Binding-site contacts:
Ligand atom C13 contacts residue PHE68 of chain 1.A at 3.5 Å (hydrophobic).
Ligand atom C15 contacts residue VAL55 of chain 1.A at 3.7 Å (hydrophobic).
Ligand atom C19 contacts residue MET145 of chain 1.A at 3.3 Å (hydrophobic).
Ligand atom C14 contacts residue ILE63 of chain 1.A at 4.1 Å (hydrophobic).
Ligand atom C41 contacts residue MET145 of chain 1.A at 3.9 Å (hydrophobic).
Ligand atom C44 contacts residue PHE92 of chain 1.A at 3.8 Å (hydrophobic).
Ligand atom C7 contacts residue MET71 of chain 1.A at 3.8 Å (hydrophobic).
Ligand atom C14 contacts residue LEU32 of chain 1.A at 4.1 Å (hydrophobic).
Ligand atom C12 contacts residue LEU32 of chain 1.A at 3.9 Å (hydrophobic).
Ligand atom N8 contacts residue MET72 of chain 1.A at 3.5 Å.
Ligand atom C42 contacts residue ALA88 of chain 1.A at 4.0 Å (hydrophobic).
Ligand atom C22 contacts residue MET72 of chain 1.A at 4.1 Å (hydrophobic).
Ligand atom C25 contacts residue PHE19 of chain 1.A at 3.6 Å (hydrophobic).
Ligand atom C54 contacts residue LEU39 of chain 1.A at 4.1 Å (hydrophobic).
Ligand atom C12 contacts residue PHE68 of chain 1.A at 3.8 Å (hydrophobic).
Ligand atom C2 contacts residue MET71 of chain 1.A at 3.3 Å (hydrophobic).
Ligand atom C42 contacts residue PHE92 of chain 1.A at 4.0 Å (hydrophobic).
Ligand atom C24 contacts residue DPD1 of chain 1.G at 3.7 Å.
Ligand atom O4 contacts residue ALA88 of chain 1.A at 4.0 Å.
Ligand atom C12 contacts residue PHE19 of chain 1.A at 4.0 Å (hydrophobic).
Ligand atom C54 contacts residue ALA88 of chain 1.A at 4.1 Å (hydrophobic).
Ligand atom C53 contacts residue GLN41 of chain 1.A at 4.0 Å.
Ligand atom C11 contacts residue LEU32 of chain 1.A at 4.0 Å (hydrophobic).
Ligand atom C24 contacts residue PHE19 of chain 1.A at 3.5 Å (hydrophobic).
Ligand atom C19 contacts residue DPD1 of chain 1.G at 3.6 Å.
Ligand atom O3 contacts residue DPD1 of chain 1.G at 3.9 Å.
Ligand atom C23 contacts residue PHE19 of chain 1.A at 3.9 Å (hydrophobic).
Ligand atom C44 contacts residue DPD1 of chain 1.G at 3.5 Å.
Ligand atom C26 contacts residue PHE19 of chain 1.A at 4.0 Å (hydrophobic).
Ligand atom C41 contacts residue DPD1 of chain 1.G at 4.0 Å.
Ligand atom C13 contacts residue LEU32 of chain 1.A at 3.9 Å (hydrophobic).
Ligand atom C15 contacts residue LEU32 of chain 1.A at 3.9 Å (hydrophobic).
Ligand atom C16 contacts residue VAL55 of chain 1.A at 3.9 Å (hydrophobic).
Ligand atom C54 contacts residue VAL91 of chain 1.A at 3.4 Å (hydrophobic).
Ligand atom C54 contacts residue GLN41 of chain 1.A at 3.5 Å.
Ligand atom C16 contacts residue MET51 of chain 1.A at 3.9 Å (hydrophobic).
Ligand atom C32 contacts residue MET72 of chain 1.A at 3.7 Å (hydrophobic).
Ligand atom C15 contacts residue MET51 of chain 1.A at 4.0 Å (hydrophobic).
Ligand atom C23 contacts residue MET72 of chain 1.A at 3.9 Å (hydrophobic).
Ligand atom C54 contacts residue GLU87 of chain 1.A at 4.0 Å.

Sequence of chain 1.A:
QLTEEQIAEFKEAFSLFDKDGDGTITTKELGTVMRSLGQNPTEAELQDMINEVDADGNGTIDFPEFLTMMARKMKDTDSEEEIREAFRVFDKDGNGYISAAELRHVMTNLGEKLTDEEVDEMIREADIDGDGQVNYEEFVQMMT

A small-molecule ligand and the protein it binds are described below.
Small molecule (SMILES): CCCCOc1ccc([C@@H](C)NCCCNCCC(c2ccccc2)c2ccccc2)cc1OCCCC